Sequence of chain 3.C:
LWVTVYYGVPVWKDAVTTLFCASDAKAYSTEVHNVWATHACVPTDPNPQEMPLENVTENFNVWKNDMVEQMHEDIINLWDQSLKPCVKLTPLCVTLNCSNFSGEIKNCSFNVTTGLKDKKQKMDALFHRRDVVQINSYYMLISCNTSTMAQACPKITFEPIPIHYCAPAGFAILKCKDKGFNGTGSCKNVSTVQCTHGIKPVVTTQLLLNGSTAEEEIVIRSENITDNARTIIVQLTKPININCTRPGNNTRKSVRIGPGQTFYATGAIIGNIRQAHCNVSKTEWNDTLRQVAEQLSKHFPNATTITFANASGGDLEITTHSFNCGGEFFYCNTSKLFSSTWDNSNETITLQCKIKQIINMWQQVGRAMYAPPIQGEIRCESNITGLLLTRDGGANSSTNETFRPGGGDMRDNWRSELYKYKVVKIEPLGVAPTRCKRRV

The small molecule below binds the protein below.
Small molecule (SMILES): CC(=O)N[C@@H]1[C@@H](O)[C@H](O)[C@@H](CO)O[C@H]1O

Binding-site contacts:
Ligand atom C5 contacts residue ASN213 of chain 3.C at 3.7 Å.
Ligand atom C8 contacts residue ASP202 of chain 3.C at 3.2 Å.
Ligand atom C3 contacts residue ASN213 of chain 3.C at 3.8 Å.
Ligand atom C1 contacts residue ASN213 of chain 3.C at 1.4 Å.
Ligand atom O7 contacts residue LYS203 of chain 3.C at 4.5 Å.
Ligand atom C4 contacts residue ASN213 of chain 3.C at 4.2 Å.
Ligand atom O7 contacts residue ASP202 of chain 3.C at 3.5 Å (salt-bridge).
Ligand atom C7 contacts residue ASN213 of chain 3.C at 3.8 Å.
Ligand atom O7 contacts residue ASN213 of chain 3.C at 4.3 Å.
Ligand atom C2 contacts residue ASN213 of chain 3.C at 2.5 Å.
Ligand atom C7 contacts residue ASP202 of chain 3.C at 3.7 Å.
Ligand atom C8 contacts residue LYS212 of chain 3.C at 3.6 Å.
Ligand atom N2 contacts residue ASN213 of chain 3.C at 2.9 Å (h-bond).
Ligand atom O5 contacts residue ASN213 of chain 3.C at 2.4 Å (h-bond).